Sequence of chain 1.A:
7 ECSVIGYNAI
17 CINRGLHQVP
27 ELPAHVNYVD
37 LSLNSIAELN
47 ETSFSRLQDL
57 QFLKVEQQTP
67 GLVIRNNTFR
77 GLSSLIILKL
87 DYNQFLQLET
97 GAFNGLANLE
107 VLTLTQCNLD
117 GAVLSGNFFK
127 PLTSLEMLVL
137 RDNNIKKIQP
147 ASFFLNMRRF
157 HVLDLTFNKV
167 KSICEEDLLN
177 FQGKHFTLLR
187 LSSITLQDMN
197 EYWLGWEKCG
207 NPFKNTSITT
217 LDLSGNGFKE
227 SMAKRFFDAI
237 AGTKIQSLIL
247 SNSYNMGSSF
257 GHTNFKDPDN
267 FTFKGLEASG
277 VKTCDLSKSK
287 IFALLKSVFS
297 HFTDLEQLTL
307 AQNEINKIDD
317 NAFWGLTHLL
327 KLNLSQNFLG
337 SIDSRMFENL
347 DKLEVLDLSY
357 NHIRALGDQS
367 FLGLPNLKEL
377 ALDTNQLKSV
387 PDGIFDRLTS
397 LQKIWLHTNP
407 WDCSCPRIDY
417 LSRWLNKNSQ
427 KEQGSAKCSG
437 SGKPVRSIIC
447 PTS

Binding-site contacts:
Ligand atom O7 contacts residue ASN211 of chain 1.A at 3.4 Å (h-bond).
Ligand atom C4 contacts residue ASN211 of chain 1.A at 4.2 Å.
Ligand atom C8 contacts residue SER213 of chain 1.A at 3.9 Å.
Ligand atom C8 contacts residue GLY179 of chain 1.A at 3.7 Å.
Ligand atom O7 contacts residue THR212 of chain 1.A at 4.1 Å.
Ligand atom C7 contacts residue ASN211 of chain 1.A at 3.4 Å.
Ligand atom O5 contacts residue ASN211 of chain 1.A at 2.4 Å (h-bond).
Ligand atom C8 contacts residue THR212 of chain 1.A at 4.2 Å.
Ligand atom N2 contacts residue GLY179 of chain 1.A at 4.3 Å.
Ligand atom C3 contacts residue ASN211 of chain 1.A at 3.8 Å.
Ligand atom C1 contacts residue ASN211 of chain 1.A at 1.4 Å.
Ligand atom C8 contacts residue LYS180 of chain 1.A at 3.7 Å.
Ligand atom C2 contacts residue ASN211 of chain 1.A at 2.5 Å.
Ligand atom C7 contacts residue THR212 of chain 1.A at 4.4 Å.
Ligand atom C8 contacts residue ASN211 of chain 1.A at 3.4 Å.
Ligand atom N2 contacts residue ASN211 of chain 1.A at 3.0 Å (h-bond).
Ligand atom C5 contacts residue ASN211 of chain 1.A at 3.7 Å.

This protein binds this small molecule.
Small molecule (SMILES): CC(=O)N[C@@H]1[C@@H](O)[C@H](O)[C@@H](CO)O[C@H]1O